Sequence of chain 1.A:
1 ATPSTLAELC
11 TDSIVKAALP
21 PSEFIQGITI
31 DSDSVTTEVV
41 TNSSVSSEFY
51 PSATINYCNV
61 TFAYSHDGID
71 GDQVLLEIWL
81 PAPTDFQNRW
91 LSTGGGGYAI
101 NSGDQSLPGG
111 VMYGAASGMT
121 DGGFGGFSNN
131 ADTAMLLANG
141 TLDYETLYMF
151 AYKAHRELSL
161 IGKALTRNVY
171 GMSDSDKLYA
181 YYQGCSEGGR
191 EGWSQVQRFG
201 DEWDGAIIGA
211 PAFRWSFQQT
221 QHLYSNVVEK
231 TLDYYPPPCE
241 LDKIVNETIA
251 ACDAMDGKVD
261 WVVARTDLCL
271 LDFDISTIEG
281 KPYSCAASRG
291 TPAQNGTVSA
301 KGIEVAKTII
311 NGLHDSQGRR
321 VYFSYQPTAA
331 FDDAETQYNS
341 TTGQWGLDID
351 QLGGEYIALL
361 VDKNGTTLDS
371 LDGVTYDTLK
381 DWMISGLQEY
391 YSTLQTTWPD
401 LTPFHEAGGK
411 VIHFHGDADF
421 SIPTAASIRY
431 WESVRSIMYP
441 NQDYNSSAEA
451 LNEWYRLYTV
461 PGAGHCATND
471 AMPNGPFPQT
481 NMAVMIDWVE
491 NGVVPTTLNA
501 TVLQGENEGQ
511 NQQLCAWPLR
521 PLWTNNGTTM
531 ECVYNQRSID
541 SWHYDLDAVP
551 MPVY

This protein binds this small molecule.
Small molecule (SMILES): CC(=O)N[C@H]1[C@H](O[C@H]2[C@H](O)[C@@H](NC(C)=O)CO[C@@H]2CO)O[C@H](CO)[C@@H](O)[C@@H]1O

Binding-site contacts:
Ligand atom N2 contacts residue ASN42 of chain 1.A at 2.9 Å (h-bond).
Ligand atom N2 contacts residue THR41 of chain 1.A at 4.2 Å.
Ligand atom C1 contacts residue ASN42 of chain 1.A at 1.4 Å.
Ligand atom C5 contacts residue ASN42 of chain 1.A at 3.6 Å.
Ligand atom C2 contacts residue ASN42 of chain 1.A at 2.5 Å.
Ligand atom C7 contacts residue THR41 of chain 1.A at 4.3 Å.
Ligand atom C7 contacts residue ASN42 of chain 1.A at 3.2 Å.
Ligand atom O5 contacts residue ASN42 of chain 1.A at 2.3 Å (h-bond).
Ligand atom C3 contacts residue ASN42 of chain 1.A at 3.8 Å.
Ligand atom C4 contacts residue ASN42 of chain 1.A at 4.2 Å.
Ligand atom C8 contacts residue THR41 of chain 1.A at 3.8 Å.
Ligand atom C8 contacts residue ASN42 of chain 1.A at 4.3 Å.
Ligand atom O7 contacts residue ASN42 of chain 1.A at 3.2 Å (h-bond).